Binding-site contacts:
Ligand atom C2 contacts residue ASN28 of chain 1.B at 2.5 Å.
Ligand atom O7 contacts residue SER33 of chain 1.B at 2.7 Å (h-bond).
Ligand atom O5 contacts residue ASN28 of chain 1.B at 2.4 Å (h-bond).
Ligand atom C1 contacts residue ASN28 of chain 1.B at 1.5 Å.
Ligand atom C7 contacts residue SER32 of chain 1.B at 4.4 Å.
Ligand atom C7 contacts residue PRO27 of chain 1.B at 4.5 Å (hydrophobic).
Ligand atom C8 contacts residue PRO27 of chain 1.B at 3.9 Å (hydrophobic).
Ligand atom C8 contacts residue SER33 of chain 1.B at 3.8 Å.
Ligand atom N2 contacts residue ASN28 of chain 1.B at 3.0 Å (h-bond).
Ligand atom O7 contacts residue ALA31 of chain 1.B at 4.3 Å.
Ligand atom O7 contacts residue ASN28 of chain 1.B at 3.1 Å (h-bond).
Ligand atom C5 contacts residue ASN28 of chain 1.B at 3.7 Å.
Ligand atom C7 contacts residue SER33 of chain 1.B at 3.7 Å.
Ligand atom O7 contacts residue SER32 of chain 1.B at 3.5 Å.
Ligand atom C7 contacts residue ASN28 of chain 1.B at 3.3 Å.
Ligand atom C3 contacts residue ASN28 of chain 1.B at 3.9 Å.
Ligand atom C4 contacts residue ASN28 of chain 1.B at 4.3 Å.

Sequence of chain 1.B:
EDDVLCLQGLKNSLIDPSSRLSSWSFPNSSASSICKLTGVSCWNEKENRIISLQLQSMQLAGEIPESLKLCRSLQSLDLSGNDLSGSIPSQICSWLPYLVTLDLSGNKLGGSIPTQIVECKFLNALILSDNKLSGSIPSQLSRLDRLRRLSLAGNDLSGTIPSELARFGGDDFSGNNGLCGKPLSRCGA

A small-molecule ligand and the protein it binds are described below.
Small molecule (SMILES): CC(=O)N[C@@H]1[C@@H](O)[C@H](O)[C@@H](CO)O[C@H]1O